The protein below binds the small molecule below.
Small molecule (SMILES): COc1ccccc1-c1noc(C)c1C(=O)N1CCN(c2cc(NC(=O)c3cccs3)c([N+](=O)[O-])cc2Cl)CC1

Binding-site contacts:
Ligand atom O35 contacts residue ARG298 of chain 1.A at 3.2 Å (salt-bridge).
Ligand atom C12 contacts residue TYR282 of chain 1.A at 3.6 Å (hydrophobic).
Ligand atom C14 contacts residue TYR282 of chain 1.A at 3.2 Å (hydrophobic).
Ligand atom C13 contacts residue TYR282 of chain 1.A at 3.1 Å (hydrophobic).
Ligand atom O36 contacts residue ASP295 of chain 1.A at 3.8 Å.
Ligand atom O33 contacts residue PHE284 of chain 1.A at 3.5 Å.
Ligand atom C23 contacts residue TYR282 of chain 1.A at 3.8 Å (hydrophobic).
Ligand atom C6 contacts residue ASP295 of chain 1.A at 3.5 Å.
Ligand atom N32 contacts residue TYR282 of chain 1.A at 3.3 Å (h-bond).
Ligand atom CL4 contacts residue TYR282 of chain 1.A at 4.0 Å.
Ligand atom O33 contacts residue TYR289 of chain 1.A at 3.1 Å.
Ligand atom CL4 contacts residue ASN302 of chain 1.A at 3.7 Å.
Ligand atom O33 contacts residue LEU299 of chain 1.A at 3.1 Å.
Ligand atom C3 contacts residue ASP295 of chain 1.A at 3.5 Å.
Ligand atom N32 contacts residue ASP295 of chain 1.A at 3.8 Å.
Ligand atom N32 contacts residue TYR289 of chain 1.A at 3.8 Å.
Ligand atom C16 contacts residue TYR282 of chain 1.A at 3.5 Å (hydrophobic).
Ligand atom C6 contacts residue ILE294 of chain 1.A at 3.9 Å (hydrophobic).
Ligand atom C12 contacts residue ASN302 of chain 1.A at 3.4 Å.
Ligand atom C22 contacts residue ASN302 of chain 1.A at 2.9 Å.
Ligand atom C21 contacts residue ARG298 of chain 1.A at 3.8 Å.
Ligand atom C9 contacts residue ILE294 of chain 1.A at 3.5 Å (hydrophobic).
Ligand atom C16 contacts residue ASN302 of chain 1.A at 3.9 Å.
Ligand atom S39 contacts residue ARG298 of chain 1.A at 3.8 Å.
Ligand atom C1 contacts residue TYR282 of chain 1.A at 3.5 Å (hydrophobic).
Ligand atom O33 contacts residue TYR282 of chain 1.A at 4.0 Å.
Ligand atom O36 contacts residue TYR289 of chain 1.A at 3.5 Å.
Ligand atom N31 contacts residue TYR282 of chain 1.A at 3.1 Å (h-bond).
Ligand atom C2 contacts residue GLU287 of chain 1.A at 3.7 Å.
Ligand atom N32 contacts residue LEU299 of chain 1.A at 3.9 Å.
Ligand atom N29 contacts residue ASN302 of chain 1.A at 3.0 Å (h-bond).
Ligand atom C2 contacts residue TYR282 of chain 1.A at 3.6 Å (hydrophobic).
Ligand atom C3 contacts residue ILE294 of chain 1.A at 3.2 Å (hydrophobic).
Ligand atom C24 contacts residue ASN302 of chain 1.A at 3.2 Å.
Ligand atom C8 contacts residue LEU299 of chain 1.A at 3.6 Å (hydrophobic).
Ligand atom O33 contacts residue ASP295 of chain 1.A at 3.8 Å.
Ligand atom C7 contacts residue TYR282 of chain 1.A at 3.6 Å (hydrophobic).
Ligand atom C21 contacts residue TYR282 of chain 1.A at 3.9 Å (hydrophobic).
Ligand atom O36 contacts residue TYR282 of chain 1.A at 2.8 Å (h-bond).
Ligand atom C8 contacts residue TYR282 of chain 1.A at 3.5 Å (hydrophobic).

Sequence of chain 1.A:
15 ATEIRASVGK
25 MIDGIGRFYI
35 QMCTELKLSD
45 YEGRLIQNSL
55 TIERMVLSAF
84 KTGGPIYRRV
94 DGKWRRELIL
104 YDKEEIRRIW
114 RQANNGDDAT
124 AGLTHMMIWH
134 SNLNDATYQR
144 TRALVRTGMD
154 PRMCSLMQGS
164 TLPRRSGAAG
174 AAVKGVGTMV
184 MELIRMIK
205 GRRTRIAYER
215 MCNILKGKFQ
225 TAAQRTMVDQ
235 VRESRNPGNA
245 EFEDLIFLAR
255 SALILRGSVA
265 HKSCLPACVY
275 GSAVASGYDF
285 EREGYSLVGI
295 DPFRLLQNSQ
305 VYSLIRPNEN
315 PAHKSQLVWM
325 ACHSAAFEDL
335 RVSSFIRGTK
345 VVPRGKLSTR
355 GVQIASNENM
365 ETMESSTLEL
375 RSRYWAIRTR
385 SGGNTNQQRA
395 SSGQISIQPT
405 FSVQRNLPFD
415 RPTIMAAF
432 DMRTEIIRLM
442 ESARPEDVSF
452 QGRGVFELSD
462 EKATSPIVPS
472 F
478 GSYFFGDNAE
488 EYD